Sequence of chain 1.E:
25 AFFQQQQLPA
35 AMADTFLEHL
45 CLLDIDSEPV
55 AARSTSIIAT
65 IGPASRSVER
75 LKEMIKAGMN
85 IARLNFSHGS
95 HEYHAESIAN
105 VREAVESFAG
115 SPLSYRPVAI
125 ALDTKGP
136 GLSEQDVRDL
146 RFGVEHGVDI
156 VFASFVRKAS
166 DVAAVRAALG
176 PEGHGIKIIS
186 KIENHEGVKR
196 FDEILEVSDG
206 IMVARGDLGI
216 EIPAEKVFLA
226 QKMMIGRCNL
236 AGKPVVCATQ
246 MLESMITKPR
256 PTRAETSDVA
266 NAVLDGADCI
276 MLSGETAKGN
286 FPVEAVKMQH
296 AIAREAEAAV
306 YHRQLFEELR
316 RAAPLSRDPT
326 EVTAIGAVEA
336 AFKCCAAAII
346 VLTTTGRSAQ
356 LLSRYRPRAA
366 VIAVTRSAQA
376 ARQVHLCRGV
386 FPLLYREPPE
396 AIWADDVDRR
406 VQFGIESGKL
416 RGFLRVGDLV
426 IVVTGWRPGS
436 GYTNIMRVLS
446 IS

Binding-site contacts:
Ligand atom O1 contacts residue ARG87 of chain 1.E at 4.2 Å.
Ligand atom O2 contacts residue ALA209 of chain 1.E at 3.1 Å.
Ligand atom C1 contacts residue THR244 of chain 1.E at 4.0 Å.
Ligand atom C2 contacts residue GLY211 of chain 1.E at 3.7 Å.
Ligand atom C1 contacts residue GLU188 of chain 1.E at 3.6 Å.
Ligand atom O1 contacts residue MG1 of chain 1.DA at 4.0 Å.
Ligand atom O4 contacts residue GLY211 of chain 1.E at 3.6 Å.
Ligand atom C2 contacts residue ASP212 of chain 1.E at 3.7 Å.
Ligand atom O4 contacts residue ASP212 of chain 1.E at 2.8 Å (salt-bridge).
Ligand atom O1 contacts residue MET276 of chain 1.E at 4.2 Å.
Ligand atom O2 contacts residue MG1 of chain 1.DA at 3.9 Å.
Ligand atom O1 contacts residue THR244 of chain 1.E at 3.5 Å (h-bond).
Ligand atom O3 contacts residue LYS186 of chain 1.E at 2.8 Å (salt-bridge).
Ligand atom O2 contacts residue THR244 of chain 1.E at 2.6 Å (h-bond).
Ligand atom O2 contacts residue ARG210 of chain 1.E at 3.4 Å (salt-bridge).
Ligand atom O2 contacts residue ASP212 of chain 1.E at 3.9 Å.
Ligand atom O4 contacts residue ALA209 of chain 1.E at 3.8 Å.
Ligand atom C2 contacts residue ARG210 of chain 1.E at 4.3 Å.
Ligand atom O4 contacts residue GLU188 of chain 1.E at 3.0 Å (salt-bridge).
Ligand atom C1 contacts residue LYS186 of chain 1.E at 3.5 Å.
Ligand atom O4 contacts residue MG1 of chain 1.DA at 2.1 Å.
Ligand atom C2 contacts residue ALA209 of chain 1.E at 3.5 Å (hydrophobic).
Ligand atom O1 contacts residue ALA209 of chain 1.E at 3.9 Å.
Ligand atom O1 contacts residue MET207 of chain 1.E at 4.0 Å.
Ligand atom C2 contacts residue GLU188 of chain 1.E at 3.6 Å.
Ligand atom O1 contacts residue LYS186 of chain 1.E at 3.6 Å (salt-bridge).
Ligand atom O3 contacts residue MG1 of chain 1.DA at 1.9 Å.
Ligand atom O2 contacts residue GLY211 of chain 1.E at 2.9 Å (h-bond).
Ligand atom O3 contacts residue GLU188 of chain 1.E at 3.1 Å (salt-bridge).
Ligand atom O3 contacts residue ASP212 of chain 1.E at 4.0 Å.
Ligand atom C2 contacts residue MG1 of chain 1.DA at 2.7 Å.
Ligand atom O3 contacts residue ALA209 of chain 1.E at 4.1 Å.
Ligand atom C2 contacts residue THR244 of chain 1.E at 3.6 Å.
Ligand atom C1 contacts residue ALA209 of chain 1.E at 3.6 Å (hydrophobic).
Ligand atom C1 contacts residue MG1 of chain 1.DA at 2.7 Å.

This small molecule binds to this protein.
Small molecule (SMILES): O=C([O-])C(=O)[O-]